A small-molecule ligand and the protein it binds are described below.
Small molecule (SMILES): Nc1nccc2ccccc12

Binding-site contacts:
Ligand atom C5 contacts residue TYR81 of chain 1.B at 3.5 Å (hydrophobic).
Ligand atom C4 contacts residue S4M1 of chain 1.E at 4.3 Å.
Ligand atom C9 contacts residue GLN72 of chain 1.B at 3.9 Å.
Ligand atom C11 contacts residue GLN72 of chain 1.B at 3.4 Å.
Ligand atom N1 contacts residue GLN72 of chain 1.B at 3.6 Å.
Ligand atom C6 contacts residue ILE250 of chain 1.B at 4.1 Å (hydrophobic).
Ligand atom N3 contacts residue GLN72 of chain 1.B at 3.3 Å (h-bond).
Ligand atom N1 contacts residue ILE71 of chain 1.B at 2.9 Å (h-bond).
Ligand atom C6 contacts residue S4M1 of chain 1.E at 3.8 Å.
Ligand atom C7 contacts residue ILE250 of chain 1.B at 4.0 Å (hydrophobic).
Ligand atom C7 contacts residue TYR81 of chain 1.B at 3.9 Å (hydrophobic).
Ligand atom C10 contacts residue TYR245 of chain 1.B at 3.7 Å (hydrophobic).
Ligand atom C5 contacts residue S4M1 of chain 1.E at 3.7 Å.
Ligand atom C5 contacts residue GLN72 of chain 1.B at 4.0 Å.
Ligand atom C7 contacts residue GLN209 of chain 1.B at 3.8 Å.
Ligand atom C8 contacts residue THR177 of chain 1.B at 3.4 Å.
Ligand atom C8 contacts residue GLN209 of chain 1.B at 3.7 Å.
Ligand atom N1 contacts residue THR244 of chain 1.B at 3.1 Å (h-bond).
Ligand atom C11 contacts residue ILE71 of chain 1.B at 3.9 Å (hydrophobic).
Ligand atom C4 contacts residue GLN72 of chain 1.B at 3.7 Å.
Ligand atom C10 contacts residue GLN72 of chain 1.B at 3.9 Å.
Ligand atom C11 contacts residue TYR245 of chain 1.B at 3.9 Å (hydrophobic).
Ligand atom C8 contacts residue S4M1 of chain 1.E at 3.7 Å.
Ligand atom C9 contacts residue TYR245 of chain 1.B at 4.0 Å (hydrophobic).
Ligand atom C11 contacts residue S4M1 of chain 1.E at 4.3 Å.
Ligand atom C7 contacts residue S4M1 of chain 1.E at 3.6 Å.
Ligand atom C10 contacts residue ILE71 of chain 1.B at 3.2 Å (hydrophobic).
Ligand atom C2 contacts residue GLN72 of chain 1.B at 3.2 Å.
Ligand atom N3 contacts residue VAL242 of chain 1.B at 3.7 Å.
Ligand atom C2 contacts residue ILE71 of chain 1.B at 3.8 Å (hydrophobic).
Ligand atom C2 contacts residue TYR245 of chain 1.B at 4.2 Å (hydrophobic).
Ligand atom N1 contacts residue TYR245 of chain 1.B at 4.0 Å.
Ligand atom C2 contacts residue THR244 of chain 1.B at 4.3 Å.
Ligand atom C4 contacts residue VAL242 of chain 1.B at 4.1 Å (hydrophobic).
Ligand atom C5 contacts residue ILE250 of chain 1.B at 4.3 Å (hydrophobic).
Ligand atom C4 contacts residue TYR81 of chain 1.B at 3.9 Å (hydrophobic).
Ligand atom C6 contacts residue GLN72 of chain 1.B at 3.8 Å.
Ligand atom C7 contacts residue THR177 of chain 1.B at 4.1 Å.
Ligand atom C8 contacts residue GLN72 of chain 1.B at 4.2 Å.
Ligand atom C9 contacts residue ILE71 of chain 1.B at 4.1 Å (hydrophobic).

Sequence of chain 1.B:
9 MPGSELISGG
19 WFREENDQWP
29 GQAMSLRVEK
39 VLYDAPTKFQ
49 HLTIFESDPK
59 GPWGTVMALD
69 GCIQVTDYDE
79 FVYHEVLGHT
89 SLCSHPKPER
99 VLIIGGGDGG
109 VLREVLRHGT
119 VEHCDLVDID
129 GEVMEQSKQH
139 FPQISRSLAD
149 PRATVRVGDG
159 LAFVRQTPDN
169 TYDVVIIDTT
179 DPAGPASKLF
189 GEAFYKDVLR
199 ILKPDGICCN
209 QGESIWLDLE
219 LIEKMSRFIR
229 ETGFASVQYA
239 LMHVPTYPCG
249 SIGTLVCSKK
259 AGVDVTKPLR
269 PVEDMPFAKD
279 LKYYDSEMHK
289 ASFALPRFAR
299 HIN